Sequence of chain 1.D:
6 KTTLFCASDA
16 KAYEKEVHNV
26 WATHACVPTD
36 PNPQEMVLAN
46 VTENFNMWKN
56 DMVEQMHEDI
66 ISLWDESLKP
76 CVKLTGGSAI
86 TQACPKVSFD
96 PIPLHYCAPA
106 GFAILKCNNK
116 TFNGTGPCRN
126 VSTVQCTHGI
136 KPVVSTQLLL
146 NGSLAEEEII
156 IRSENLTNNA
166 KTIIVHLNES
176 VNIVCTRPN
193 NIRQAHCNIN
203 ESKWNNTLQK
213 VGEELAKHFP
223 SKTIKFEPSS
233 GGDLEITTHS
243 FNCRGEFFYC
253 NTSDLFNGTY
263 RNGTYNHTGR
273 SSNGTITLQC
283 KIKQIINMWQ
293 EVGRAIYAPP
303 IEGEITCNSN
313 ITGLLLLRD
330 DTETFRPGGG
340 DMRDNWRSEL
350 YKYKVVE

This small molecule binds to this protein.
Small molecule (SMILES): CC(=O)N[C@@H]1[C@@H](O)[C@H](O)[C@@H](CO)O[C@H]1O

Binding-site contacts:
Ligand atom C1 contacts residue THR120 of chain 1.D at 3.6 Å.
Ligand atom C8 contacts residue ARG157 of chain 1.D at 4.3 Å.
Ligand atom O5 contacts residue ASN118 of chain 1.D at 2.4 Å (h-bond).
Ligand atom C4 contacts residue ASN118 of chain 1.D at 4.2 Å.
Ligand atom C8 contacts residue SER158 of chain 1.D at 3.6 Å.
Ligand atom C5 contacts residue THR120 of chain 1.D at 3.8 Å.
Ligand atom C7 contacts residue ASN118 of chain 1.D at 3.0 Å.
Ligand atom O5 contacts residue THR120 of chain 1.D at 3.6 Å.
Ligand atom C3 contacts residue THR120 of chain 1.D at 4.3 Å.
Ligand atom C8 contacts residue LEU161 of chain 1.D at 3.8 Å (hydrophobic).
Ligand atom O6 contacts residue THR120 of chain 1.D at 4.0 Å.
Ligand atom C7 contacts residue HIS220 of chain 1.D at 4.4 Å.
Ligand atom O7 contacts residue ILE156 of chain 1.D at 3.9 Å.
Ligand atom C6 contacts residue THR120 of chain 1.D at 4.0 Å.
Ligand atom C8 contacts residue ILE156 of chain 1.D at 3.9 Å (hydrophobic).
Ligand atom O7 contacts residue ASN118 of chain 1.D at 2.8 Å (h-bond).
Ligand atom C2 contacts residue ASN118 of chain 1.D at 2.5 Å.
Ligand atom C7 contacts residue ILE156 of chain 1.D at 4.3 Å (hydrophobic).
Ligand atom O7 contacts residue HIS220 of chain 1.D at 3.5 Å (h-bond).
Ligand atom N2 contacts residue ASN118 of chain 1.D at 2.9 Å (h-bond).
Ligand atom C5 contacts residue ASN118 of chain 1.D at 3.7 Å.
Ligand atom C8 contacts residue ASN118 of chain 1.D at 4.3 Å.
Ligand atom C3 contacts residue ASN118 of chain 1.D at 3.8 Å.
Ligand atom C1 contacts residue ASN118 of chain 1.D at 1.4 Å.
Ligand atom C2 contacts residue THR120 of chain 1.D at 4.4 Å.